A protein and the small-molecule ligand that binds it are described below.
Small molecule (SMILES): O=C(NCCCN1CCOCC1)c1cc(O[C@H]2O[C@H](CO)[C@H](O)[C@H](O)[C@H]2O)cc([N+](=O)[O-])c1

Sequence of chain 1.G:
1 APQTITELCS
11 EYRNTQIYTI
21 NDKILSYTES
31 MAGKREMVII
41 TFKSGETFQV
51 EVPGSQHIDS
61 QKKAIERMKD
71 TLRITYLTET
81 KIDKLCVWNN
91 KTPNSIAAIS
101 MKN

Sequence of chain 1.H:
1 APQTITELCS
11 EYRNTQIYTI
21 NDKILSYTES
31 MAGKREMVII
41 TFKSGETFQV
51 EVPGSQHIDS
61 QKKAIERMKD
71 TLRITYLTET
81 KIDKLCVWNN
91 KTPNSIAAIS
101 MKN

Binding-site contacts:
Ligand atom C2 contacts residue ASN90 of chain 1.G at 3.8 Å.
Ligand atom C7' contacts residue TYR12 of chain 1.G at 3.7 Å (hydrophobic).
Ligand atom C5 contacts residue TRP88 of chain 1.G at 3.4 Å (hydrophobic).
Ligand atom O3 contacts residue LYS91 of chain 1.G at 2.5 Å (salt-bridge).
Ligand atom C4 contacts residue LYS91 of chain 1.G at 3.8 Å.
Ligand atom O4 contacts residue GLN56 of chain 1.G at 3.4 Å.
Ligand atom C3 contacts residue ASN90 of chain 1.G at 3.5 Å.
Ligand atom C6 contacts residue GLN56 of chain 1.G at 4.0 Å.
Ligand atom O6 contacts residue GLN56 of chain 1.G at 3.9 Å.
Ligand atom O5 contacts residue GLN56 of chain 1.G at 3.4 Å (h-bond).
Ligand atom O1B contacts residue ARG35 of chain 1.H at 3.8 Å.
Ligand atom C5' contacts residue TYR12 of chain 1.G at 4.0 Å (hydrophobic).
Ligand atom O6 contacts residue GLN61 of chain 1.G at 2.9 Å (h-bond).
Ligand atom C3B contacts residue LYS34 of chain 1.H at 3.9 Å.
Ligand atom O6 contacts residue TRP88 of chain 1.G at 3.3 Å.
Ligand atom C8' contacts residue GLU11 of chain 1.G at 3.9 Å.
Ligand atom O2 contacts residue ASN90 of chain 1.G at 2.7 Å (h-bond).
Ligand atom C4 contacts residue TRP88 of chain 1.G at 3.4 Å (hydrophobic).
Ligand atom C6 contacts residue HIS57 of chain 1.G at 3.5 Å.
Ligand atom O3 contacts residue ASN90 of chain 1.G at 2.5 Å (h-bond).
Ligand atom C3 contacts residue LYS91 of chain 1.G at 3.6 Å.
Ligand atom O6 contacts residue HIS57 of chain 1.G at 3.7 Å.
Ligand atom O3' contacts residue TYR12 of chain 1.G at 3.9 Å.
Ligand atom O4 contacts residue GLU51 of chain 1.G at 2.7 Å (salt-bridge).
Ligand atom O4 contacts residue LYS91 of chain 1.G at 3.0 Å (salt-bridge).
Ligand atom C6B contacts residue GLU11 of chain 1.G at 3.2 Å.
Ligand atom O1' contacts residue GLY33 of chain 1.H at 3.9 Å.
Ligand atom C2' contacts residue GLN56 of chain 1.G at 4.0 Å.
Ligand atom O2' contacts residue GLN61 of chain 1.G at 3.1 Å (h-bond).
Ligand atom C2B contacts residue LYS34 of chain 1.H at 3.9 Å.
Ligand atom C2 contacts residue LYS91 of chain 1.G at 4.0 Å.
Ligand atom C6 contacts residue TRP88 of chain 1.G at 3.3 Å (hydrophobic).
Ligand atom N1' contacts residue GLN61 of chain 1.G at 3.9 Å.
Ligand atom N2' contacts residue TYR12 of chain 1.G at 3.9 Å.
Ligand atom O3 contacts residue TRP88 of chain 1.G at 4.0 Å.
Ligand atom C6B contacts residue ARG35 of chain 1.H at 3.7 Å.
Ligand atom C4 contacts residue GLU51 of chain 1.G at 3.4 Å.
Ligand atom C3 contacts residue TRP88 of chain 1.G at 3.7 Å (hydrophobic).
Ligand atom O2' contacts residue GLN56 of chain 1.G at 3.0 Å (h-bond).
Ligand atom C5B contacts residue TYR12 of chain 1.G at 4.0 Å (hydrophobic).